Binding-site contacts:
Ligand atom C17 contacts residue PHE80 of chain 1.A at 3.5 Å (hydrophobic).
Ligand atom O contacts residue PHE78 of chain 1.A at 3.3 Å.
Ligand atom C13 contacts residue TYR309 of chain 1.A at 3.6 Å (hydrophobic).
Ligand atom C3 contacts residue PHE80 of chain 1.A at 3.5 Å (hydrophobic).
Ligand atom C3 contacts residue VAL71 of chain 1.A at 3.5 Å (hydrophobic).
Ligand atom C12 contacts residue TYR309 of chain 1.A at 3.5 Å (hydrophobic).
Ligand atom C4 contacts residue PHE80 of chain 1.A at 3.8 Å (hydrophobic).
Ligand atom N1 contacts residue TYR186 of chain 1.A at 3.7 Å.
Ligand atom C11 contacts residue TYR186 of chain 1.A at 3.1 Å (hydrophobic).
Ligand atom C2 contacts residue SER294 of chain 1.A at 3.5 Å.
Ligand atom CL contacts residue TYR309 of chain 1.A at 3.7 Å.
Ligand atom C2 contacts residue PHE80 of chain 1.A at 3.4 Å (hydrophobic).
Ligand atom C5 contacts residue ASP73 of chain 1.A at 3.7 Å.
Ligand atom C20 contacts residue ASP73 of chain 1.A at 3.8 Å.
Ligand atom N2 contacts residue TYR82 of chain 1.A at 3.6 Å (h-bond).
Ligand atom C contacts residue PHE78 of chain 1.A at 3.5 Å (hydrophobic).
Ligand atom N contacts residue TYR186 of chain 1.A at 3.7 Å.
Ligand atom C3 contacts residue ASP73 of chain 1.A at 3.5 Å.
Ligand atom CL contacts residue ASN340 of chain 1.A at 3.7 Å.
Ligand atom C17 contacts residue TYR82 of chain 1.A at 3.4 Å (hydrophobic).
Ligand atom N2 contacts residue LEU385 of chain 1.A at 2.7 Å (h-bond).
Ligand atom N1 contacts residue PHE80 of chain 1.A at 3.8 Å.
Ligand atom C4 contacts residue ASP73 of chain 1.A at 3.4 Å.
Ligand atom C8 contacts residue PHE80 of chain 1.A at 3.7 Å (hydrophobic).
Ligand atom C1 contacts residue PHE80 of chain 1.A at 3.7 Å (hydrophobic).
Ligand atom C contacts residue SER294 of chain 1.A at 3.7 Å.
Ligand atom C19 contacts residue TYR290 of chain 1.A at 3.6 Å (hydrophobic).
Ligand atom C16 contacts residue LEU292 of chain 1.A at 3.7 Å (hydrophobic).
Ligand atom C4 contacts residue GLU72 of chain 1.A at 3.5 Å.
Ligand atom O contacts residue SER294 of chain 1.A at 2.8 Å (h-bond).
Ligand atom C18 contacts residue THR172 of chain 1.A at 3.8 Å.
Ligand atom C10 contacts residue TYR186 of chain 1.A at 3.3 Å (hydrophobic).
Ligand atom C19 contacts residue LEU384 of chain 1.A at 3.7 Å (hydrophobic).
Ligand atom C1 contacts residue SER294 of chain 1.A at 3.5 Å.
Ligand atom C12 contacts residue TYR186 of chain 1.A at 3.7 Å (hydrophobic).
Ligand atom CL contacts residue ALA341 of chain 1.A at 3.4 Å.
Ligand atom C18 contacts residue LEU385 of chain 1.A at 3.4 Å (hydrophobic).
Ligand atom C3 contacts residue GLU72 of chain 1.A at 3.6 Å.
Ligand atom C7 contacts residue TYR186 of chain 1.A at 3.6 Å (hydrophobic).
Ligand atom CL contacts residue LEU342 of chain 1.A at 3.7 Å.

Sequence of chain 1.A:
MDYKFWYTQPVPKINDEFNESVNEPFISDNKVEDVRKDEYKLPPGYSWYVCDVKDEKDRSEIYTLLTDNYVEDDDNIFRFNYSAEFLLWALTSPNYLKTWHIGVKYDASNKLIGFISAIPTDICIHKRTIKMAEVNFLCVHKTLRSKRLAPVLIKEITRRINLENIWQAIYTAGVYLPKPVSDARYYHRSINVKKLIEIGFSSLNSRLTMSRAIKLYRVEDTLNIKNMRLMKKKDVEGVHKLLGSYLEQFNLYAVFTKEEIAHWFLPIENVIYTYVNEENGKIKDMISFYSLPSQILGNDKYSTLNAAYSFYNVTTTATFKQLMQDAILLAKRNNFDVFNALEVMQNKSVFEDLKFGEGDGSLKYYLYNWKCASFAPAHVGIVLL

The protein below binds the small molecule below.
Small molecule (SMILES): [H]/N=C(\Cc1cccc(OC)c1)NC(=O)c1ccc(Cl)cc1OC1CCNCC1